Sequence of chain 1.B:
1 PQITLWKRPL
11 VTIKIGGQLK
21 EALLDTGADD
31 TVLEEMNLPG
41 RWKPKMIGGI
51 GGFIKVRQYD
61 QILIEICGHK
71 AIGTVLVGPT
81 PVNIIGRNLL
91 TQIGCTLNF

Sequence of chain 1.A:
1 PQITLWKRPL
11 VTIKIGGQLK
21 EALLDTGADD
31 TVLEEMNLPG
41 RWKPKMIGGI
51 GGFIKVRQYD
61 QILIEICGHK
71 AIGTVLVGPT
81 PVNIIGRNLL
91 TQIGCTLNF

This protein binds this small molecule.
Small molecule (SMILES): CCC(CC)CN(C[C@@H](O)[C@H](Cc1ccccc1)NC(=O)O[C@H]1CO[C@H]2OCC[C@H]21)S(=O)(=O)c1ccc(N)cc1

Binding-site contacts:
Ligand atom C18 contacts residue ILE84 of chain 1.B at 3.8 Å (hydrophobic).
Ligand atom C36 contacts residue PRO81 of chain 1.A at 3.5 Å (hydrophobic).
Ligand atom C6 contacts residue ALA28 of chain 1.A at 3.4 Å (hydrophobic).
Ligand atom C32 contacts residue ILE84 of chain 1.A at 3.8 Å (hydrophobic).
Ligand atom C33 contacts residue GLY27 of chain 1.B at 3.2 Å.
Ligand atom C14 contacts residue GLY27 of chain 1.A at 3.8 Å.
Ligand atom O26 contacts residue ASP29 of chain 1.B at 3.1 Å (salt-bridge).
Ligand atom C30 contacts residue GLY48 of chain 1.B at 3.1 Å.
Ligand atom O18 contacts residue GLY27 of chain 1.B at 3.3 Å.
Ligand atom O10 contacts residue GLY49 of chain 1.A at 3.3 Å.
Ligand atom N1 contacts residue ASP30 of chain 1.A at 3.1 Å (salt-bridge).
Ligand atom O28 contacts residue ASP29 of chain 1.B at 2.8 Å (salt-bridge).
Ligand atom O10 contacts residue GLY48 of chain 1.A at 3.7 Å.
Ligand atom O26 contacts residue ALA28 of chain 1.B at 3.6 Å.
Ligand atom C27 contacts residue ASP29 of chain 1.B at 3.5 Å.
Ligand atom O9 contacts residue ILE50 of chain 1.B at 3.5 Å.
Ligand atom C32 contacts residue GLY27 of chain 1.B at 3.8 Å.
Ligand atom C31 contacts residue GLY48 of chain 1.B at 3.3 Å.
Ligand atom C2 contacts residue ASP30 of chain 1.A at 3.5 Å.
Ligand atom C36 contacts residue ILE50 of chain 1.B at 3.6 Å (hydrophobic).
Ligand atom C32 contacts residue ASP25 of chain 1.A at 3.3 Å.
Ligand atom C36 contacts residue GLY49 of chain 1.B at 3.6 Å.
Ligand atom O18 contacts residue ASP25 of chain 1.B at 2.6 Å (salt-bridge).
Ligand atom C29 contacts residue GLY27 of chain 1.B at 3.6 Å.
Ligand atom N20 contacts residue GLY27 of chain 1.B at 3.1 Å (h-bond).
Ligand atom C7 contacts residue ALA28 of chain 1.A at 3.4 Å (hydrophobic).
Ligand atom C17 contacts residue ASP25 of chain 1.B at 3.4 Å.
Ligand atom O18 contacts residue ASP25 of chain 1.A at 2.5 Å (salt-bridge).
Ligand atom C16 contacts residue ASP25 of chain 1.A at 3.1 Å.
Ligand atom C7 contacts residue ASP30 of chain 1.A at 3.1 Å.
Ligand atom C35 contacts residue PRO81 of chain 1.A at 3.7 Å (hydrophobic).
Ligand atom C29 contacts residue ASP29 of chain 1.B at 3.6 Å.
Ligand atom C12 contacts residue GLY27 of chain 1.A at 3.5 Å.
Ligand atom C17 contacts residue ASP25 of chain 1.A at 3.3 Å.
Ligand atom O26 contacts residue ASP30 of chain 1.B at 3.0 Å (salt-bridge).
Ligand atom O10 contacts residue ILE50 of chain 1.B at 3.0 Å.
Ligand atom O23 contacts residue ALA28 of chain 1.B at 3.4 Å.
Ligand atom C37 contacts residue ILE50 of chain 1.B at 3.6 Å (hydrophobic).
Ligand atom C4 contacts residue GLY48 of chain 1.A at 3.4 Å.
Ligand atom C14 contacts residue VAL82 of chain 1.B at 3.7 Å (hydrophobic).